This protein binds this small molecule.
Small molecule (SMILES): CNC(=O)NC(=O)CCN1C[C@@H](c2ccccc2)OCC1(C)C

Sequence of chain 1.B:
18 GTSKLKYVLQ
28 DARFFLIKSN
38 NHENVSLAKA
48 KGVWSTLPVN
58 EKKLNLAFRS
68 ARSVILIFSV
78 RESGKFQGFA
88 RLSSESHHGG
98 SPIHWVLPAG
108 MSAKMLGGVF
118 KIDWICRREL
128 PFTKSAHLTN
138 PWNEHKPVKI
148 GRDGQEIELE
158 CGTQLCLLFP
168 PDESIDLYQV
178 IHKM

Binding-site contacts:
Ligand atom C18 contacts residue MET108 of chain 1.B at 3.6 Å (hydrophobic).
Ligand atom C15 contacts residue PRO105 of chain 1.B at 3.6 Å (hydrophobic).
Ligand atom C23 contacts residue PRO105 of chain 1.B at 4.4 Å (hydrophobic).
Ligand atom O22 contacts residue SO41 of chain 1.L at 3.8 Å.
Ligand atom C15 contacts residue SO41 of chain 1.L at 3.1 Å.
Ligand atom C02 contacts residue SER52 of chain 1.B at 3.9 Å.
Ligand atom C17 contacts residue LEU113 of chain 1.B at 4.3 Å (hydrophobic).
Ligand atom C17 contacts residue MET108 of chain 1.B at 4.2 Å (hydrophobic).
Ligand atom C14 contacts residue SO41 of chain 1.L at 3.1 Å.
Ligand atom C03 contacts residue SER52 of chain 1.B at 3.3 Å.
Ligand atom O22 contacts residue PRO105 of chain 1.B at 3.7 Å.
Ligand atom C20 contacts residue LEU54 of chain 1.B at 3.7 Å (hydrophobic).
Ligand atom N04 contacts residue SER52 of chain 1.B at 3.4 Å (h-bond).
Ligand atom C23 contacts residue TRP102 of chain 1.B at 3.8 Å (hydrophobic).
Ligand atom C18 contacts residue MET112 of chain 1.B at 4.0 Å (hydrophobic).
Ligand atom C01 contacts residue TRP51 of chain 1.B at 3.8 Å (hydrophobic).
Ligand atom C01 contacts residue SO41 of chain 1.L at 3.2 Å.
Ligand atom N04 contacts residue SO41 of chain 1.L at 3.5 Å (h-bond).
Ligand atom C23 contacts residue ASN41 of chain 1.B at 3.9 Å.
Ligand atom C18 contacts residue SER109 of chain 1.B at 3.9 Å.
Ligand atom C19 contacts residue MET112 of chain 1.B at 3.8 Å (hydrophobic).
Ligand atom C02 contacts residue SO41 of chain 1.L at 3.8 Å.
Ligand atom C01 contacts residue ASN41 of chain 1.B at 3.7 Å.
Ligand atom C21 contacts residue PRO105 of chain 1.B at 3.7 Å (hydrophobic).
Ligand atom C23 contacts residue SO41 of chain 1.L at 3.5 Å.
Ligand atom C16 contacts residue PRO105 of chain 1.B at 3.5 Å (hydrophobic).
Ligand atom C03 contacts residue TRP102 of chain 1.B at 3.5 Å (hydrophobic).
Ligand atom C19 contacts residue LEU54 of chain 1.B at 3.9 Å (hydrophobic).
Ligand atom C23 contacts residue LEU104 of chain 1.B at 4.4 Å (hydrophobic).
Ligand atom C23 contacts residue VAL103 of chain 1.B at 4.3 Å (hydrophobic).
Ligand atom C17 contacts residue PRO105 of chain 1.B at 3.9 Å (hydrophobic).
Ligand atom C02 contacts residue TRP102 of chain 1.B at 4.2 Å (hydrophobic).
Ligand atom C19 contacts residue MET108 of chain 1.B at 3.4 Å (hydrophobic).
Ligand atom C17 contacts residue LEU104 of chain 1.B at 4.1 Å (hydrophobic).
Ligand atom C20 contacts residue MET108 of chain 1.B at 3.9 Å (hydrophobic).
Ligand atom C01 contacts residue SER52 of chain 1.B at 4.2 Å.
Ligand atom C01 contacts residue TRP102 of chain 1.B at 3.8 Å (hydrophobic).
Ligand atom C21 contacts residue LEU54 of chain 1.B at 4.2 Å (hydrophobic).
Ligand atom O22 contacts residue LEU104 of chain 1.B at 4.0 Å.
Ligand atom C18 contacts residue LEU113 of chain 1.B at 4.2 Å (hydrophobic).